Sequence of chain 43.A:
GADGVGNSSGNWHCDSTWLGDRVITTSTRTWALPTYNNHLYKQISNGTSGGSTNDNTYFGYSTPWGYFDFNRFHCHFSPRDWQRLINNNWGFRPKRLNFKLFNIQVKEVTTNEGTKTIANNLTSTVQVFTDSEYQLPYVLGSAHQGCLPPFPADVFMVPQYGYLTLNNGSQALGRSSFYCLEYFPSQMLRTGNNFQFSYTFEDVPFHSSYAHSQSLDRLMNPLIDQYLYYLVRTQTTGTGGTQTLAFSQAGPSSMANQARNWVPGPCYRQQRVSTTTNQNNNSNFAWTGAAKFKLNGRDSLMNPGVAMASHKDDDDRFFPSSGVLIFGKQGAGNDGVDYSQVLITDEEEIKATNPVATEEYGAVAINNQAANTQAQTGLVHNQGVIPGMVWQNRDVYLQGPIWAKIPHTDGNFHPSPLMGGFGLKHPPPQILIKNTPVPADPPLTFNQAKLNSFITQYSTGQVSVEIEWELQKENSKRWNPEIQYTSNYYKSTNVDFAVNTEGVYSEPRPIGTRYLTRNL

Sequence of chain 30.A:
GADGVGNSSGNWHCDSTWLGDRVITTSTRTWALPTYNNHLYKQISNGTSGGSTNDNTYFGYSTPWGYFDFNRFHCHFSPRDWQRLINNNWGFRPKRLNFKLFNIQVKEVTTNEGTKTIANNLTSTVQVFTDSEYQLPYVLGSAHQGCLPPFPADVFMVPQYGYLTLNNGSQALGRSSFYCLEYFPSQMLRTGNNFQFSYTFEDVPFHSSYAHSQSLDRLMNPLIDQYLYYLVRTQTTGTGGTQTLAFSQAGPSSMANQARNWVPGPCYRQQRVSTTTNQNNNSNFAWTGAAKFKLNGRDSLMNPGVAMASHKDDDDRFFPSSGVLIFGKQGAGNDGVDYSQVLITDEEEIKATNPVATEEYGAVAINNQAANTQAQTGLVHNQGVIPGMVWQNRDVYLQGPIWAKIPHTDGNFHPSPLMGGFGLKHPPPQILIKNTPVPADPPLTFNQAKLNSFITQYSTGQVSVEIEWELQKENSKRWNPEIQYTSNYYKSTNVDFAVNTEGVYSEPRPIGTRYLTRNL

A protein and the small-molecule ligand that binds it are described below.
Small molecule (SMILES): Nc1ncnc2c1ncn2[C@H]1C[C@H](O)[C@@H](COP(=O)(O)O)O1

Binding-site contacts:
Ligand atom C1' contacts residue PRO631 of chain 30.A at 4.3 Å (hydrophobic).
Ligand atom N1 contacts residue PRO421 of chain 30.A at 4.3 Å.
Ligand atom N1 contacts residue PHE638 of chain 30.A at 4.3 Å.
Ligand atom C2 contacts residue VAL420 of chain 30.A at 4.3 Å (hydrophobic).
Ligand atom C1' contacts residue HIS630 of chain 30.A at 4.0 Å.
Ligand atom C5 contacts residue SER632 of chain 30.A at 4.1 Å.
Ligand atom N6 contacts residue GLY639 of chain 30.A at 3.6 Å (h-bond).
Ligand atom N6 contacts residue SER632 of chain 30.A at 3.3 Å (h-bond).
Ligand atom O2P contacts residue ASP626 of chain 43.A at 4.2 Å.
Ligand atom C6 contacts residue PRO631 of chain 30.A at 3.9 Å (hydrophobic).
Ligand atom N7 contacts residue PRO421 of chain 30.A at 4.2 Å.
Ligand atom N1 contacts residue VAL420 of chain 30.A at 3.7 Å.
Ligand atom O1P contacts residue LYS641 of chain 43.A at 4.0 Å.
Ligand atom N6 contacts residue GLY637 of chain 30.A at 3.7 Å.
Ligand atom C6 contacts residue VAL420 of chain 30.A at 4.0 Å (hydrophobic).
Ligand atom C3' contacts residue HIS630 of chain 30.A at 4.4 Å.
Ligand atom C6 contacts residue SER632 of chain 30.A at 3.9 Å.
Ligand atom N7 contacts residue HIS630 of chain 30.A at 4.1 Å.
Ligand atom C8 contacts residue HIS630 of chain 30.A at 3.3 Å.
Ligand atom C2 contacts residue GLY639 of chain 30.A at 3.1 Å.
Ligand atom C6 contacts residue GLY639 of chain 30.A at 3.8 Å.
Ligand atom N1 contacts residue GLY639 of chain 30.A at 3.1 Å (h-bond).
Ligand atom N7 contacts residue ASN609 of chain 30.A at 3.8 Å.
Ligand atom C5 contacts residue PRO631 of chain 30.A at 4.2 Å (hydrophobic).
Ligand atom N6 contacts residue PHE638 of chain 30.A at 3.9 Å.
Ligand atom N1 contacts residue PRO631 of chain 30.A at 3.5 Å (h-bond).
Ligand atom N3 contacts residue PRO631 of chain 30.A at 3.6 Å.
Ligand atom C2 contacts residue PRO421 of chain 30.A at 4.5 Å (hydrophobic).
Ligand atom N3 contacts residue GLY639 of chain 30.A at 4.3 Å.
Ligand atom N9 contacts residue PRO421 of chain 30.A at 4.4 Å.
Ligand atom C6 contacts residue PRO421 of chain 30.A at 4.1 Å (hydrophobic).
Ligand atom C8 contacts residue PRO421 of chain 30.A at 4.3 Å (hydrophobic).
Ligand atom C2 contacts residue PRO631 of chain 30.A at 3.3 Å (hydrophobic).
Ligand atom C4 contacts residue PRO631 of chain 30.A at 4.0 Å (hydrophobic).
Ligand atom N6 contacts residue VAL420 of chain 30.A at 4.0 Å.
Ligand atom N9 contacts residue HIS630 of chain 30.A at 4.2 Å.
Ligand atom C5 contacts residue PRO421 of chain 30.A at 4.1 Å (hydrophobic).
Ligand atom N7 contacts residue SER632 of chain 30.A at 4.1 Å.
Ligand atom C2' contacts residue HIS630 of chain 30.A at 3.2 Å.
Ligand atom C4 contacts residue PRO421 of chain 30.A at 4.3 Å (hydrophobic).